Sequence of chain 1.C:
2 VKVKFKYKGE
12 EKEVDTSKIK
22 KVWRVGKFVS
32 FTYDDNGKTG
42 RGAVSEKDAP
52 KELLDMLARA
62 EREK

This small molecule binds to this protein.
Small molecule (SMILES): Cc1cn([C@H]2C[C@H](O[P](=O)(O)OC[C@H]3O[C@@H](n4cnc5c(N)ncnc54)C[C@@H]3O[P](=O)(O)OC[C@H]3O[C@@H](n4ccc(N)nc4=O)C[C@@H]3O)[C@@H](CO[P](=O)(O)O[C@H]3C[C@H](n4cc(C)c(=O)[nH]c4=O)O[C@@H]3CO[P](=O)(O)O[C@H]3C[C@H](n4cnc5c(N)ncnc54)O[C@@H]3CO[P](=O)(O)O[C@H]3C[C@H](n4cnc5c(N)ncnc54)O[C@@H]3CO[P](=O)(O)O[C@H]3C[C@H](n4cc(C)c(=O)[nH]c4=O)O[C@@H]3CO[P](=O)(O)O[C@H]3C[C@H](n4cnc5c(=O)nc(N)[nH]c54)O[C@@H]3CO)O2)c(=O)[nH]c1=O

Binding-site contacts:
Ligand atom N1 contacts residue DT6 of chain 1.B at 2.8 Å (h-bond).
Ligand atom C4' contacts residue TRP24 of chain 1.C at 3.4 Å (hydrophobic).
Ligand atom N6 contacts residue DA4 of chain 1.B at 3.4 Å (h-bond).
Ligand atom N1 contacts residue DA3 of chain 1.B at 3.5 Å (h-bond).
Ligand atom N3 contacts residue VAL26 of chain 1.C at 3.3 Å.
Ligand atom N1 contacts residue DT2 of chain 1.B at 2.9 Å (h-bond).
Ligand atom N3 contacts residue DA7 of chain 1.B at 2.9 Å (h-bond).
Ligand atom N3 contacts residue DG1 of chain 1.B at 2.9 Å (h-bond).
Ligand atom O4' contacts residue ARG25 of chain 1.C at 3.4 Å (salt-bridge).
Ligand atom N6 contacts residue DT2 of chain 1.B at 3.0 Å (h-bond).
Ligand atom O2 contacts residue DA4 of chain 1.B at 3.5 Å.
Ligand atom OP1 contacts residue THR40 of chain 1.C at 3.4 Å.
Ligand atom N4 contacts residue DG1 of chain 1.B at 2.9 Å (h-bond).
Ligand atom N2 contacts residue DC8 of chain 1.B at 2.9 Å (h-bond).
Ligand atom O6 contacts residue DC8 of chain 1.B at 2.9 Å (h-bond).
Ligand atom N1 contacts residue DT5 of chain 1.B at 2.9 Å (h-bond).
Ligand atom O4' contacts residue TRP24 of chain 1.C at 3.3 Å (h-bond).
Ligand atom N1 contacts residue DC8 of chain 1.B at 2.9 Å (h-bond).
Ligand atom C4' contacts residue THR40 of chain 1.C at 3.3 Å.
Ligand atom C2 contacts residue DT6 of chain 1.B at 3.4 Å.
Ligand atom O2 contacts residue ARG42 of chain 1.C at 3.0 Å (salt-bridge).
Ligand atom C2 contacts residue DA7 of chain 1.B at 3.3 Å.
Ligand atom O4' contacts residue TRP24 of chain 1.C at 3.4 Å.
Ligand atom N1 contacts residue DA7 of chain 1.B at 3.3 Å (h-bond).
Ligand atom O4 contacts residue DA3 of chain 1.B at 2.9 Å (h-bond).
Ligand atom C4' contacts residue ARG25 of chain 1.C at 3.3 Å.
Ligand atom O4 contacts residue DA4 of chain 1.B at 3.1 Å (h-bond).
Ligand atom OP1 contacts residue LYS22 of chain 1.C at 2.8 Å (salt-bridge).
Ligand atom N6 contacts residue DT5 of chain 1.B at 2.9 Å (h-bond).
Ligand atom O4 contacts residue DA7 of chain 1.B at 2.9 Å (h-bond).
Ligand atom N6 contacts residue DT6 of chain 1.B at 3.0 Å (h-bond).
Ligand atom N1 contacts residue DA4 of chain 1.B at 3.4 Å (h-bond).
Ligand atom N3 contacts residue DA3 of chain 1.B at 2.8 Å (h-bond).
Ligand atom O4' contacts residue ARG42 of chain 1.C at 3.0 Å.
Ligand atom O2 contacts residue DG1 of chain 1.B at 2.7 Å (h-bond).
Ligand atom C5' contacts residue THR40 of chain 1.C at 3.4 Å.
Ligand atom N3 contacts residue TRP24 of chain 1.C at 3.0 Å (h-bond).
Ligand atom O6 contacts residue DA7 of chain 1.B at 3.3 Å (h-bond).
Ligand atom N3 contacts residue DA4 of chain 1.B at 2.9 Å (h-bond).
Ligand atom N3 contacts residue ARG42 of chain 1.C at 3.1 Å (salt-bridge).